Binding-site contacts:
Ligand atom C1 contacts residue ASP174 of chain 1.G at 4.1 Å.
Ligand atom O2 contacts residue PHE468 of chain 1.G at 3.7 Å.
Ligand atom O2 contacts residue TRP176 of chain 1.G at 3.7 Å.
Ligand atom C3 contacts residue TRP176 of chain 1.G at 3.9 Å (hydrophobic).
Ligand atom O1 contacts residue ASP174 of chain 1.G at 3.6 Å.
Ligand atom C5 contacts residue CYS557 of chain 1.G at 3.9 Å (hydrophobic).
Ligand atom O3 contacts residue SER143 of chain 1.G at 3.8 Å.
Ligand atom C3 contacts residue PHE468 of chain 1.G at 4.1 Å (hydrophobic).
Ligand atom C6 contacts residue TRP176 of chain 1.G at 3.6 Å (hydrophobic).
Ligand atom C5 contacts residue TYR404 of chain 1.G at 3.1 Å (hydrophobic).
Ligand atom O3 contacts residue ARG153 of chain 1.G at 2.7 Å (salt-bridge).
Ligand atom C2 contacts residue HIS144 of chain 1.G at 3.8 Å.
Ligand atom C3 contacts residue ARG153 of chain 1.G at 4.0 Å.
Ligand atom C6 contacts residue HIS144 of chain 1.G at 3.6 Å.
Ligand atom C1 contacts residue TRP176 of chain 1.G at 3.4 Å (hydrophobic).
Ligand atom O1 contacts residue MGD1 of chain 1.BB at 3.3 Å (h-bond).
Ligand atom C6 contacts residue TRP354 of chain 1.G at 3.8 Å (hydrophobic).
Ligand atom C2 contacts residue TRP176 of chain 1.G at 3.6 Å (hydrophobic).
Ligand atom C1 contacts residue HIS144 of chain 1.G at 3.5 Å.
Ligand atom C1 contacts residue SER175 of chain 1.G at 2.7 Å.
Ligand atom C6 contacts residue SER175 of chain 1.G at 3.8 Å.
Ligand atom C5 contacts residue TRP176 of chain 1.G at 3.9 Å (hydrophobic).
Ligand atom O2 contacts residue SER143 of chain 1.G at 3.1 Å (h-bond).
Ligand atom C4 contacts residue HIS144 of chain 1.G at 4.2 Å.
Ligand atom O2 contacts residue ASP174 of chain 1.G at 2.9 Å (salt-bridge).
Ligand atom C1 contacts residue 4MO1 of chain 1.CB at 3.5 Å.
Ligand atom C2 contacts residue SER175 of chain 1.G at 3.6 Å.
Ligand atom O1 contacts residue HIS144 of chain 1.G at 2.6 Å (h-bond).
Ligand atom C4 contacts residue TRP176 of chain 1.G at 4.1 Å (hydrophobic).
Ligand atom O1 contacts residue 4MO1 of chain 1.CB at 2.4 Å.
Ligand atom O2 contacts residue MGD1 of chain 1.AB at 4.0 Å.
Ligand atom C4 contacts residue TYR404 of chain 1.G at 3.2 Å (hydrophobic).
Ligand atom C6 contacts residue ILE225 of chain 1.G at 4.1 Å (hydrophobic).
Ligand atom C5 contacts residue HIS144 of chain 1.G at 3.9 Å.
Ligand atom O1 contacts residue MGD1 of chain 1.AB at 3.2 Å (h-bond).
Ligand atom C2 contacts residue ASP174 of chain 1.G at 3.9 Å.
Ligand atom O3 contacts residue PHE468 of chain 1.G at 3.8 Å.
Ligand atom O1 contacts residue SER175 of chain 1.G at 2.3 Å (h-bond).
Ligand atom O2 contacts residue SER175 of chain 1.G at 3.7 Å.
Ligand atom C3 contacts residue SER143 of chain 1.G at 4.2 Å.

The protein below binds the small molecule below.
Small molecule (SMILES): Oc1cccc(O)c1O

Sequence of chain 1.G:
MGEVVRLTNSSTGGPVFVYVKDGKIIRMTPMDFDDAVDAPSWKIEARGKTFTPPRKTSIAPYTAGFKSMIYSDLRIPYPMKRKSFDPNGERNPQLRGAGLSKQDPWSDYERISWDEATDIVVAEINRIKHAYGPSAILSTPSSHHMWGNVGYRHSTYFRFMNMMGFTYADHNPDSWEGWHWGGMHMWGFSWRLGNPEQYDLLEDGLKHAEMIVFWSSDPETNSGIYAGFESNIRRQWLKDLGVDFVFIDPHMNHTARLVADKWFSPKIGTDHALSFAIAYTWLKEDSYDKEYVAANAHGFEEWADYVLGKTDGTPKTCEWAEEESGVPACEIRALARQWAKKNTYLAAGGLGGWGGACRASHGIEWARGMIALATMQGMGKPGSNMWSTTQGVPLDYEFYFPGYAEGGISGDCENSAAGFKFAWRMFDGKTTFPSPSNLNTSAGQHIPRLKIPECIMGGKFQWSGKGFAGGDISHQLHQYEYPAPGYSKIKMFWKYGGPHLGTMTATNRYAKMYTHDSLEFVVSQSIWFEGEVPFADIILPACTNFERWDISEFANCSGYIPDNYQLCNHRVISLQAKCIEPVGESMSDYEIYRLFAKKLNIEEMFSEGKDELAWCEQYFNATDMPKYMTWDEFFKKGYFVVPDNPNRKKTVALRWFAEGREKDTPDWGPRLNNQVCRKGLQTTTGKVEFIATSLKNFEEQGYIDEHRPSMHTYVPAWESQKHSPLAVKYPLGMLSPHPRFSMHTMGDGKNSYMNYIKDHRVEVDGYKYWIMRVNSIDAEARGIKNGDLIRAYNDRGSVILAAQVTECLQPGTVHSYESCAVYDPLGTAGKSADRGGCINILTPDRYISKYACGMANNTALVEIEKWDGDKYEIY